A protein and the small-molecule ligand that binds it are described below.
Small molecule (SMILES): CC(=O)N[C@H]1[C@H](O[C@H]2[C@H](O)[C@@H](NC(C)=O)CO[C@@H]2CO)O[C@H](CO)[C@@H](O[C@@H]2O[C@H](CO)[C@@H](O)[C@H](O)[C@@H]2O)[C@@H]1O

Sequence of chain 1.A:
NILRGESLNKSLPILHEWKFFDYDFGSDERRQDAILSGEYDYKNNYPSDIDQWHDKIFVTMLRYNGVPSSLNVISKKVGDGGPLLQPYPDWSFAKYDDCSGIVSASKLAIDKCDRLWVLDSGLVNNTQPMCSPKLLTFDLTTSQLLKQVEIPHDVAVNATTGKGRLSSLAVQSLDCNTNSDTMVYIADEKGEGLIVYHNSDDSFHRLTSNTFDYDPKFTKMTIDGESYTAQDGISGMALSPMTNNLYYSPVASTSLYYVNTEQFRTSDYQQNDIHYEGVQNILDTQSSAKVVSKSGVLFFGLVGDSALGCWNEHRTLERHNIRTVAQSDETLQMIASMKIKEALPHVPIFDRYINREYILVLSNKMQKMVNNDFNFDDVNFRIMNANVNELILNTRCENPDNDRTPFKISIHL

Binding-site contacts:
Ligand atom C7 contacts residue SER228 of chain 1.A at 4.2 Å.
Ligand atom N2 contacts residue GLU211 of chain 1.A at 3.9 Å.
Ligand atom N2 contacts residue THR180 of chain 1.A at 4.1 Å.
Ligand atom O5 contacts residue ASN177 of chain 1.A at 2.4 Å (h-bond).
Ligand atom O6 contacts residue THR227 of chain 1.A at 2.8 Å (h-bond).
Ligand atom O7 contacts residue ASN229 of chain 1.A at 4.2 Å.
Ligand atom N2 contacts residue GLY210 of chain 1.A at 4.2 Å.
Ligand atom O7 contacts residue THR180 of chain 1.A at 3.8 Å.
Ligand atom C7 contacts residue ASN177 of chain 1.A at 3.9 Å.
Ligand atom O7 contacts residue ASN177 of chain 1.A at 4.4 Å.
Ligand atom N2 contacts residue THR227 of chain 1.A at 4.0 Å.
Ligand atom C5 contacts residue THR227 of chain 1.A at 3.6 Å.
Ligand atom C5 contacts residue ASN177 of chain 1.A at 3.7 Å.
Ligand atom C7 contacts residue THR180 of chain 1.A at 3.7 Å.
Ligand atom C6 contacts residue ASP232 of chain 1.A at 4.4 Å.
Ligand atom C5 contacts residue ASN229 of chain 1.A at 4.0 Å.
Ligand atom O4 contacts residue THR227 of chain 1.A at 4.0 Å.
Ligand atom O4 contacts residue ASN229 of chain 1.A at 4.3 Å.
Ligand atom N2 contacts residue ASN177 of chain 1.A at 2.9 Å (h-bond).
Ligand atom C1 contacts residue ASN177 of chain 1.A at 1.4 Å.
Ligand atom O7 contacts residue THR227 of chain 1.A at 3.3 Å (h-bond).
Ligand atom O6 contacts residue ASP232 of chain 1.A at 3.5 Å (salt-bridge).
Ligand atom C2 contacts residue ASN177 of chain 1.A at 2.5 Å.
Ligand atom C3 contacts residue ASN177 of chain 1.A at 3.8 Å.
Ligand atom C7 contacts residue THR227 of chain 1.A at 3.6 Å.
Ligand atom O7 contacts residue SER228 of chain 1.A at 3.4 Å.
Ligand atom C7 contacts residue GLU211 of chain 1.A at 4.1 Å.
Ligand atom C8 contacts residue THR227 of chain 1.A at 3.6 Å.
Ligand atom O5 contacts residue ASN229 of chain 1.A at 4.3 Å.
Ligand atom C6 contacts residue THR227 of chain 1.A at 3.2 Å.
Ligand atom C4 contacts residue ASN229 of chain 1.A at 4.4 Å.
Ligand atom C4 contacts residue ASN177 of chain 1.A at 4.2 Å.
Ligand atom O6 contacts residue ASN229 of chain 1.A at 4.2 Å.
Ligand atom C8 contacts residue THR180 of chain 1.A at 3.7 Å.
Ligand atom C8 contacts residue GLU211 of chain 1.A at 3.2 Å.
Ligand atom C2 contacts residue SER228 of chain 1.A at 4.4 Å.
Ligand atom O5 contacts residue THR227 of chain 1.A at 4.3 Å.
Ligand atom C1 contacts residue ASN229 of chain 1.A at 4.0 Å.
Ligand atom C1 contacts residue GLY210 of chain 1.A at 4.1 Å.
Ligand atom O3 contacts residue ASP232 of chain 1.A at 4.0 Å.